Sequence of chain 1.F:
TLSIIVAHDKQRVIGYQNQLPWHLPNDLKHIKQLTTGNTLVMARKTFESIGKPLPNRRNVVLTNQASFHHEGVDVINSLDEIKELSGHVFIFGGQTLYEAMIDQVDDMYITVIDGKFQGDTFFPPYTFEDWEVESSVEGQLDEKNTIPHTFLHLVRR

Binding-site contacts:
Ligand atom C6 contacts residue TYR99 of chain 1.F at 4.0 Å (hydrophobic).
Ligand atom C3 contacts residue ALA8 of chain 1.F at 3.6 Å (hydrophobic).
Ligand atom N5 contacts residue ALA8 of chain 1.F at 3.7 Å.
Ligand atom C6 contacts residue ILE6 of chain 1.F at 3.6 Å (hydrophobic).
Ligand atom N4 contacts residue THR112 of chain 1.F at 3.7 Å.
Ligand atom N7 contacts residue VAL7 of chain 1.F at 4.0 Å.
Ligand atom N4 contacts residue VAL7 of chain 1.F at 3.6 Å.
Ligand atom C10 contacts residue PHE93 of chain 1.F at 4.1 Å (hydrophobic).
Ligand atom O13 contacts residue LEU21 of chain 1.F at 3.6 Å.
Ligand atom C14 contacts residue GLN20 of chain 1.F at 4.1 Å.
Ligand atom C6 contacts residue VAL7 of chain 1.F at 4.0 Å (hydrophobic).
Ligand atom N4 contacts residue ASP28 of chain 1.F at 2.7 Å (salt-bridge).
Ligand atom C17 contacts residue ILE51 of chain 1.F at 4.2 Å (hydrophobic).
Ligand atom N4 contacts residue ILE32 of chain 1.F at 3.9 Å.
Ligand atom N2 contacts residue ALA8 of chain 1.F at 3.5 Å.
Ligand atom O13 contacts residue SER50 of chain 1.F at 3.9 Å.
Ligand atom N2 contacts residue ASP28 of chain 1.F at 2.8 Å (salt-bridge).
Ligand atom C1 contacts residue ASP28 of chain 1.F at 3.8 Å.
Ligand atom C14 contacts residue LEU21 of chain 1.F at 3.7 Å (hydrophobic).
Ligand atom N7 contacts residue TYR99 of chain 1.F at 3.1 Å (h-bond).
Ligand atom N7 contacts residue PHE93 of chain 1.F at 2.9 Å (h-bond).
Ligand atom N5 contacts residue VAL7 of chain 1.F at 3.4 Å.
Ligand atom N7 contacts residue ILE6 of chain 1.F at 2.8 Å (h-bond).
Ligand atom C15 contacts residue ILE51 of chain 1.F at 4.1 Å (hydrophobic).
Ligand atom C9 contacts residue PHE93 of chain 1.F at 3.6 Å (hydrophobic).
Ligand atom C3 contacts residue ASP28 of chain 1.F at 3.5 Å.
Ligand atom N4 contacts residue ALA8 of chain 1.F at 3.7 Å.
Ligand atom C20 contacts residue LEU29 of chain 1.F at 4.0 Å (hydrophobic).
Ligand atom C21 contacts residue PHE93 of chain 1.F at 3.6 Å (hydrophobic).
Ligand atom N2 contacts residue ILE32 of chain 1.F at 3.5 Å.
Ligand atom C6 contacts residue PHE93 of chain 1.F at 4.0 Å (hydrophobic).
Ligand atom N5 contacts residue ILE6 of chain 1.F at 3.5 Å (h-bond).
Ligand atom C14 contacts residue SER50 of chain 1.F at 4.0 Å.
Ligand atom C14 contacts residue ASN19 of chain 1.F at 3.7 Å.
Ligand atom C3 contacts residue VAL7 of chain 1.F at 3.7 Å (hydrophobic).
Ligand atom N4 contacts residue ILE6 of chain 1.F at 4.1 Å.
Ligand atom C12 contacts residue LEU21 of chain 1.F at 3.8 Å (hydrophobic).
Ligand atom C3 contacts residue ILE32 of chain 1.F at 3.8 Å (hydrophobic).
Ligand atom C1 contacts residue ILE32 of chain 1.F at 3.7 Å (hydrophobic).
Ligand atom C18 contacts residue ILE51 of chain 1.F at 4.1 Å (hydrophobic).

This protein binds this small molecule.
Small molecule (SMILES): COc1cc(Cc2cnc(N)nc2N)cc(OC)c1OC